A small-molecule ligand and the protein it binds are described below.
Small molecule (SMILES): COc1cc(C)c(Sc2cnc(NC(=O)c3ccc(CN[C@@H](C)C(C)(C)C)cc3)s2)cc1C(=O)N1CCN(C(C)=O)CC1

Sequence of chain 1.A:
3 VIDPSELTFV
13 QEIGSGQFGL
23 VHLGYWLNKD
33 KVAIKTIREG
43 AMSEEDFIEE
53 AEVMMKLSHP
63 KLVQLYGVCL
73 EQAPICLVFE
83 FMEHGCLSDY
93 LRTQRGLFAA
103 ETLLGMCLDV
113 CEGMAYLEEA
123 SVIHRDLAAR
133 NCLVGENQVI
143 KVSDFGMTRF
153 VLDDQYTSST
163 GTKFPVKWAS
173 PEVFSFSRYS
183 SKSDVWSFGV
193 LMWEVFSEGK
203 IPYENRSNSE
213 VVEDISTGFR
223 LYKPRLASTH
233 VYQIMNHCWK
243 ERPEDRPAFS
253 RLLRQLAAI

Binding-site contacts:
Ligand atom C16 contacts residue CYS88 of chain 1.A at 3.3 Å (hydrophobic).
Ligand atom C6 contacts residue SER145 of chain 1.A at 3.5 Å.
Ligand atom C4 contacts residue LYS37 of chain 1.A at 3.5 Å.
Ligand atom C39 contacts residue ILE15 of chain 1.A at 3.8 Å (hydrophobic).
Ligand atom C6 contacts residue ASP146 of chain 1.A at 3.5 Å.
Ligand atom O11 contacts residue VAL23 of chain 1.A at 3.4 Å.
Ligand atom C6 contacts residue LYS37 of chain 1.A at 3.7 Å.
Ligand atom C28 contacts residue MET84 of chain 1.A at 3.8 Å (hydrophobic).
Ligand atom C21 contacts residue GLU82 of chain 1.A at 3.3 Å.
Ligand atom C27 contacts residue MET84 of chain 1.A at 3.7 Å (hydrophobic).
Ligand atom C13 contacts residue SER17 of chain 1.A at 3.7 Å.
Ligand atom C22 contacts residue ALA35 of chain 1.A at 3.2 Å (hydrophobic).
Ligand atom C33 contacts residue GLU85 of chain 1.A at 3.6 Å.
Ligand atom O7 contacts residue ASP146 of chain 1.A at 3.7 Å.
Ligand atom C32 contacts residue GLU85 of chain 1.A at 3.0 Å.
Ligand atom N25 contacts residue MET84 of chain 1.A at 3.0 Å (h-bond).
Ligand atom C8 contacts residue ARG132 of chain 1.A at 3.3 Å.
Ligand atom N25 contacts residue LEU135 of chain 1.A at 3.5 Å.
Ligand atom C18 contacts residue ILE15 of chain 1.A at 3.4 Å (hydrophobic).
Ligand atom C8 contacts residue ASN133 of chain 1.A at 3.3 Å.
Ligand atom C42 contacts residue SER145 of chain 1.A at 3.6 Å.
Ligand atom C33 contacts residue PHE83 of chain 1.A at 3.5 Å (hydrophobic).
Ligand atom N26 contacts residue MET84 of chain 1.A at 2.9 Å (h-bond).
Ligand atom C3 contacts residue LYS37 of chain 1.A at 3.6 Å.
Ligand atom C13 contacts residue GLY16 of chain 1.A at 3.7 Å.
Ligand atom C33 contacts residue MET84 of chain 1.A at 3.1 Å (hydrophobic).
Ligand atom O34 contacts residue ILE15 of chain 1.A at 3.5 Å.
Ligand atom C33 contacts residue GLY87 of chain 1.A at 3.8 Å.
Ligand atom C28 contacts residue GLY87 of chain 1.A at 3.6 Å.
Ligand atom S20 contacts residue ALA35 of chain 1.A at 3.6 Å.
Ligand atom C21 contacts residue ALA35 of chain 1.A at 3.3 Å (hydrophobic).
Ligand atom C21 contacts residue LEU135 of chain 1.A at 3.4 Å (hydrophobic).
Ligand atom C24 contacts residue MET84 of chain 1.A at 3.7 Å (hydrophobic).
Ligand atom C5 contacts residue LYS37 of chain 1.A at 3.5 Å.
Ligand atom C12 contacts residue SER17 of chain 1.A at 3.4 Å.
Ligand atom C40 contacts residue ILE15 of chain 1.A at 3.7 Å (hydrophobic).
Ligand atom C9 contacts residue VAL23 of chain 1.A at 3.7 Å (hydrophobic).
Ligand atom C21 contacts residue MET84 of chain 1.A at 3.8 Å (hydrophobic).
Ligand atom C22 contacts residue LEU135 of chain 1.A at 3.6 Å (hydrophobic).
Ligand atom O11 contacts residue GLY18 of chain 1.A at 3.4 Å.